This small molecule binds to this protein.
Small molecule (SMILES): CC(=O)N[C@@H](Cc1ccc(Cl)cc1)[B-](O)(O)O

Binding-site contacts:
Ligand atom C4 contacts residue GLY68 of chain 1.C at 3.6 Å.
Ligand atom O2B contacts residue GLY45 of chain 1.C at 2.8 Å (h-bond).
Ligand atom C3 contacts residue CYS43 of chain 1.C at 3.9 Å (hydrophobic).
Ligand atom C6 contacts residue VAL65 of chain 1.C at 3.6 Å (hydrophobic).
Ligand atom C6 contacts residue SER42 of chain 1.C at 4.0 Å.
Ligand atom C6 contacts residue TRP67 of chain 1.C at 3.7 Å (hydrophobic).
Ligand atom O contacts residue MET44 of chain 1.C at 3.9 Å.
Ligand atom O2B contacts residue ASP46 of chain 1.C at 3.6 Å (salt-bridge).
Ligand atom CL4 contacts residue SER41 of chain 1.C at 3.5 Å.
Ligand atom C7 contacts residue CYS43 of chain 1.C at 3.5 Å (hydrophobic).
Ligand atom B contacts residue SER47 of chain 1.C at 1.4 Å.
Ligand atom N contacts residue HIS42 of chain 1.B at 3.9 Å.
Ligand atom C1 contacts residue CYS43 of chain 1.C at 3.8 Å (hydrophobic).
Ligand atom N contacts residue SER66 of chain 1.C at 3.5 Å (h-bond).
Ligand atom CL4 contacts residue GLY68 of chain 1.C at 3.4 Å.
Ligand atom C4 contacts residue SER42 of chain 1.C at 3.5 Å.
Ligand atom C9 contacts residue HIS42 of chain 1.B at 3.7 Å.
Ligand atom C8 contacts residue SER47 of chain 1.C at 2.3 Å.
Ligand atom O2B contacts residue CYS43 of chain 1.C at 3.8 Å.
Ligand atom CL4 contacts residue SER69 of chain 1.C at 3.5 Å.
Ligand atom C7 contacts residue SER66 of chain 1.C at 4.0 Å.
Ligand atom C3 contacts residue SER42 of chain 1.C at 3.9 Å.
Ligand atom C3 contacts residue GLY68 of chain 1.C at 4.1 Å.
Ligand atom B contacts residue HIS42 of chain 1.B at 3.4 Å.
Ligand atom O3B contacts residue HIS42 of chain 1.B at 3.1 Å (h-bond).
Ligand atom CL4 contacts residue SER42 of chain 1.C at 3.6 Å.
Ligand atom C7 contacts residue VAL65 of chain 1.C at 3.9 Å (hydrophobic).
Ligand atom C7 contacts residue SER47 of chain 1.C at 2.6 Å.
Ligand atom C2 contacts residue MET44 of chain 1.C at 3.9 Å (hydrophobic).
Ligand atom O2B contacts residue SER47 of chain 1.C at 2.4 Å (h-bond).
Ligand atom C5 contacts residue TRP67 of chain 1.C at 3.4 Å (hydrophobic).
Ligand atom C5 contacts residue SER42 of chain 1.C at 3.9 Å.
Ligand atom C3 contacts residue SER69 of chain 1.C at 3.8 Å.
Ligand atom C5 contacts residue GLY68 of chain 1.C at 3.7 Å.
Ligand atom O3B contacts residue SER47 of chain 1.C at 2.4 Å (h-bond).
Ligand atom N contacts residue SER47 of chain 1.C at 3.0 Å (h-bond).
Ligand atom C contacts residue SER47 of chain 1.C at 3.9 Å.
Ligand atom C4 contacts residue TRP67 of chain 1.C at 3.9 Å (hydrophobic).
Ligand atom C2 contacts residue CYS43 of chain 1.C at 3.6 Å (hydrophobic).
Ligand atom O2B contacts residue MET44 of chain 1.C at 3.6 Å.

Sequence of chain 1.C:
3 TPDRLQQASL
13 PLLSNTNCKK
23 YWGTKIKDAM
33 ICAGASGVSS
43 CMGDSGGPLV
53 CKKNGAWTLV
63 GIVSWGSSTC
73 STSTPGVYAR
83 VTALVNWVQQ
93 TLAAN

Sequence of chain 1.B:
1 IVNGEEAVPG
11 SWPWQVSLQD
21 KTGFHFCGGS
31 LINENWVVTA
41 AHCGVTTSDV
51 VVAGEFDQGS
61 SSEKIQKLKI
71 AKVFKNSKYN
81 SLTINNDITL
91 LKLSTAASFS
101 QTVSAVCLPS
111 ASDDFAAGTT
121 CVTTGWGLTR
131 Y